The protein below binds the small molecule below.
Small molecule (SMILES): Cc1cc(N)nc(CCc2cncc(CCc3cc(C)cc(N)n3)c2)c1

Sequence of chain 1.A:
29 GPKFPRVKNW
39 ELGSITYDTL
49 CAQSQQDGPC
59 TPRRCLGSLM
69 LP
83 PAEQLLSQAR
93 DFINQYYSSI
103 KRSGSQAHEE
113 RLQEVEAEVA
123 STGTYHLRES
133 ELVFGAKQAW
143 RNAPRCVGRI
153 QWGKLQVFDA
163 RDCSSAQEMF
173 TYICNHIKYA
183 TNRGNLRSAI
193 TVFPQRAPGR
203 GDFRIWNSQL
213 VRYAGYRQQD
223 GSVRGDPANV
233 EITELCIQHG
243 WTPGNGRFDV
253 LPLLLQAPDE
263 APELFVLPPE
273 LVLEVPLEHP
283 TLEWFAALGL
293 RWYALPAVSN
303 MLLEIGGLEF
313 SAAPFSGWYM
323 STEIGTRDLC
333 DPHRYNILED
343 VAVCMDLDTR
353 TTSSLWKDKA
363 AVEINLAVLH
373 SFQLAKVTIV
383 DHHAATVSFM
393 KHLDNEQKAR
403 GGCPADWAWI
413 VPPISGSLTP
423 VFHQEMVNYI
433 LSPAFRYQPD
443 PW

Binding-site contacts:
Ligand atom C25 contacts residue TYR439 of chain 1.B at 3.6 Å (hydrophobic).
Ligand atom C07 contacts residue HEM1 of chain 1.I at 3.5 Å.
Ligand atom N22 contacts residue TYR439 of chain 1.B at 3.2 Å.
Ligand atom C06 contacts residue GLU325 of chain 1.B at 3.6 Å.
Ligand atom C22 contacts residue TYR439 of chain 1.B at 3.1 Å (hydrophobic).
Ligand atom C23 contacts residue MET68 of chain 1.B at 3.8 Å (hydrophobic).
Ligand atom N01 contacts residue GLU325 of chain 1.B at 2.8 Å (salt-bridge).
Ligand atom C07 contacts residue PHE317 of chain 1.B at 3.7 Å (hydrophobic).
Ligand atom C23 contacts residue LEU69 of chain 1.B at 3.5 Å (hydrophobic).
Ligand atom C14 contacts residue HEM1 of chain 1.I at 3.2 Å.
Ligand atom C08 contacts residue GLU325 of chain 1.B at 3.5 Å.
Ligand atom N21 contacts residue HEM1 of chain 1.I at 2.7 Å (h-bond).
Ligand atom C12 contacts residue GLN211 of chain 1.B at 3.0 Å.
Ligand atom C02 contacts residue PRO298 of chain 1.B at 3.8 Å (hydrophobic).
Ligand atom N22 contacts residue HEM1 of chain 1.I at 2.8 Å (h-bond).
Ligand atom C03 contacts residue PRO298 of chain 1.B at 3.8 Å (hydrophobic).
Ligand atom C08 contacts residue HEM1 of chain 1.I at 3.5 Å.
Ligand atom N02 contacts residue TRP320 of chain 1.B at 2.8 Å (h-bond).
Ligand atom N11 contacts residue GLN211 of chain 1.B at 3.4 Å (h-bond).
Ligand atom C27 contacts residue TRP38 of chain 1.A at 3.3 Å (hydrophobic).
Ligand atom N02 contacts residue HEM1 of chain 1.I at 3.4 Å.
Ligand atom C07 contacts residue GLY319 of chain 1.B at 3.7 Å.
Ligand atom C15 contacts residue HEM1 of chain 1.I at 3.3 Å.
Ligand atom N22 contacts residue ARG147 of chain 1.B at 3.4 Å (salt-bridge).
Ligand atom C02 contacts residue TRP320 of chain 1.B at 3.8 Å (hydrophobic).
Ligand atom C26 contacts residue TYR439 of chain 1.B at 3.6 Å (hydrophobic).
Ligand atom C13 contacts residue HEM1 of chain 1.I at 3.6 Å.
Ligand atom N21 contacts residue TRP411 of chain 1.B at 3.7 Å.
Ligand atom N21 contacts residue TYR439 of chain 1.B at 3.3 Å.
Ligand atom C09 contacts residue VAL300 of chain 1.B at 3.8 Å (hydrophobic).
Ligand atom C02 contacts residue HEM1 of chain 1.I at 3.8 Å.
Ligand atom N02 contacts residue GLU325 of chain 1.B at 2.8 Å (salt-bridge).
Ligand atom N02 contacts residue TYR321 of chain 1.B at 3.8 Å.
Ligand atom C05 contacts residue VAL300 of chain 1.B at 3.7 Å (hydrophobic).
Ligand atom C23 contacts residue TYR439 of chain 1.B at 3.6 Å (hydrophobic).
Ligand atom C03 contacts residue HEM1 of chain 1.I at 3.4 Å.
Ligand atom C17 contacts residue HEM1 of chain 1.I at 3.0 Å.
Ligand atom C26 contacts residue HEM1 of chain 1.I at 3.7 Å.
Ligand atom C02 contacts residue GLU325 of chain 1.B at 3.6 Å.
Ligand atom C22 contacts residue HEM1 of chain 1.I at 3.4 Å.

Sequence of chain 1.B:
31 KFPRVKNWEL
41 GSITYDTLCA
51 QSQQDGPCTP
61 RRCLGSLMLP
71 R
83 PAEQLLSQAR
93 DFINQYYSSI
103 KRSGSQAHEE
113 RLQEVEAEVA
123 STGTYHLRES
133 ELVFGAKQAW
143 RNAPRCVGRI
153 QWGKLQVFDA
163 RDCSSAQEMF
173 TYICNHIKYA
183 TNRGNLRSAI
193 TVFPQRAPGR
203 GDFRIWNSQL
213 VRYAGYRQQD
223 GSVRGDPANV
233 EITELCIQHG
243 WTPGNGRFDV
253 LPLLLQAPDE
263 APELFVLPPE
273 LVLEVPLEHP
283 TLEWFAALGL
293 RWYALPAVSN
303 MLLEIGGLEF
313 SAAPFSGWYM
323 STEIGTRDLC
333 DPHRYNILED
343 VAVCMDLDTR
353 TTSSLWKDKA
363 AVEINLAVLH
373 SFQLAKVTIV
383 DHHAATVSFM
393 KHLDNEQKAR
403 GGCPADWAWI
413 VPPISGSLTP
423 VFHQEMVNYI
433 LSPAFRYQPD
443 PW